Binding-site contacts:
Ligand atom O3G contacts residue ASN140 of chain 1.C at 3.5 Å (h-bond).
Ligand atom O2G contacts residue ARG144 of chain 1.C at 2.8 Å (salt-bridge).
Ligand atom O1B contacts residue MG1 of chain 1.J at 3.7 Å.
Ligand atom O3G contacts residue LYS48 of chain 1.C at 3.5 Å (salt-bridge).
Ligand atom C2 contacts residue LEU96 of chain 1.C at 3.4 Å (hydrophobic).
Ligand atom PG contacts residue MG1 of chain 1.J at 3.2 Å.
Ligand atom O2G contacts residue ASN145 of chain 1.C at 3.4 Å (h-bond).
Ligand atom O2A contacts residue LYS48 of chain 1.C at 2.7 Å (salt-bridge).
Ligand atom O5' contacts residue VAL29 of chain 1.C at 3.1 Å.
Ligand atom O4' contacts residue VAL29 of chain 1.C at 3.4 Å.
Ligand atom PG contacts residue ASN145 of chain 1.C at 3.5 Å.
Ligand atom PB contacts residue MG1 of chain 1.J at 2.8 Å.
Ligand atom PG contacts residue ASN140 of chain 1.C at 3.7 Å.
Ligand atom O2A contacts residue VAL29 of chain 1.C at 3.4 Å.
Ligand atom O3G contacts residue ASN145 of chain 1.C at 3.5 Å (h-bond).
Ligand atom O3G contacts residue ASP158 of chain 1.C at 2.5 Å (salt-bridge).
Ligand atom O1G contacts residue GLY24 of chain 1.C at 3.1 Å.
Ligand atom O2A contacts residue ASP158 of chain 1.C at 3.2 Å (salt-bridge).
Ligand atom N6 contacts residue LEU147 of chain 1.C at 3.5 Å.
Ligand atom N3 contacts residue LEU21 of chain 1.C at 3.5 Å.
Ligand atom O2G contacts residue ASN140 of chain 1.C at 2.6 Å (h-bond).
Ligand atom C5' contacts residue GLY22 of chain 1.C at 3.5 Å.
Ligand atom O3G contacts residue MG1 of chain 1.J at 2.8 Å.
Ligand atom N3B contacts residue MG1 of chain 1.J at 2.5 Å.
Ligand atom PA contacts residue MG1 of chain 1.J at 3.0 Å.
Ligand atom N6 contacts residue GLN94 of chain 1.C at 2.9 Å (h-bond).
Ligand atom C6 contacts residue LEU147 of chain 1.C at 3.6 Å (hydrophobic).
Ligand atom N3B contacts residue ASN145 of chain 1.C at 2.6 Å (h-bond).
Ligand atom O1G contacts residue VAL25 of chain 1.C at 3.0 Å (h-bond).
Ligand atom C6 contacts residue CYS46 of chain 1.C at 3.6 Å (hydrophobic).
Ligand atom N3B contacts residue ARG144 of chain 1.C at 3.4 Å.
Ligand atom N1 contacts residue LEU96 of chain 1.C at 3.1 Å (h-bond).
Ligand atom O2G contacts residue VAL25 of chain 1.C at 3.6 Å.
Ligand atom N6 contacts residue THR93 of chain 1.C at 3.6 Å.
Ligand atom O1A contacts residue GLY24 of chain 1.C at 2.9 Å (h-bond).
Ligand atom O1A contacts residue SER23 of chain 1.C at 3.4 Å.
Ligand atom O2B contacts residue GLY24 of chain 1.C at 3.2 Å.
Ligand atom O1G contacts residue TYR174 of chain 1.C at 3.6 Å.
Ligand atom O3A contacts residue MG1 of chain 1.J at 2.2 Å.
Ligand atom O2A contacts residue MG1 of chain 1.J at 2.7 Å.

Sequence of chain 1.C:
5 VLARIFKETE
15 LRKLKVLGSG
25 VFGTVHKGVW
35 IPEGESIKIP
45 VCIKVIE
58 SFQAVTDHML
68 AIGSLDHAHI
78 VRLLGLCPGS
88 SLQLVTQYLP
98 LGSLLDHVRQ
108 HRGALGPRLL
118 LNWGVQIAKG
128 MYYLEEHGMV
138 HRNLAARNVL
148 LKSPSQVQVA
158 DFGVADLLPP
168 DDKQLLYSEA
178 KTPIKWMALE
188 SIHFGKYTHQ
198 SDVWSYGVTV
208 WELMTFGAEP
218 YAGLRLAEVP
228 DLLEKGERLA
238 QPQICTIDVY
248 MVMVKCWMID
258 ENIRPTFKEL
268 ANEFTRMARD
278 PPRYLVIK

A small-molecule ligand and the protein it binds are described below.
Small molecule (SMILES): Nc1ncnc2c1ncn2[C@@H]1O[C@H](CO[P](=O)(O)O[P](=O)(O)NP(=O)(O)O)[C@@H](O)[C@H]1O